Binding-site contacts:
Ligand atom O1G contacts residue LYS411 of chain 1.C at 3.1 Å (salt-bridge).
Ligand atom O1B contacts residue VAL266 of chain 1.A at 3.5 Å.
Ligand atom PB contacts residue MG1 of chain 1.T at 3.1 Å.
Ligand atom O1G contacts residue LYS4 of chain 1.D at 3.0 Å (salt-bridge).
Ligand atom C1' contacts residue VAL44 of chain 1.A at 3.4 Å (hydrophobic).
Ligand atom PA contacts residue MG1 of chain 1.T at 3.4 Å.
Ligand atom O2A contacts residue MG1 of chain 1.T at 2.1 Å.
Ligand atom O3B contacts residue MG1 of chain 1.T at 3.4 Å.
Ligand atom O1G contacts residue MG1 of chain 1.T at 1.9 Å.
Ligand atom O3' contacts residue VAL5 of chain 1.D at 3.5 Å (h-bond).
Ligand atom O3G contacts residue LYS411 of chain 1.C at 3.0 Å (salt-bridge).
Ligand atom O5' contacts residue ARG339 of chain 1.A at 2.9 Å (salt-bridge).
Ligand atom O2B contacts residue MG1 of chain 1.T at 2.0 Å.
Ligand atom O6 contacts residue PHE53 of chain 1.D at 3.4 Å.
Ligand atom C2 contacts residue ASP25 of chain 1.D at 3.5 Å.
Ligand atom N3 contacts residue ARG339 of chain 1.A at 3.4 Å (salt-bridge).
Ligand atom PG contacts residue MG1 of chain 1.T at 3.2 Å.
Ligand atom C8 contacts residue VAL44 of chain 1.A at 3.2 Å (hydrophobic).
Ligand atom C2' contacts residue VAL5 of chain 1.D at 3.4 Å (hydrophobic).
Ligand atom C4 contacts residue ARG339 of chain 1.A at 3.3 Å.
Ligand atom O3' contacts residue DGT1 of chain 1.P at 2.7 Å (h-bond).
Ligand atom N7 contacts residue ARG33 of chain 1.D at 3.2 Å (salt-bridge).
Ligand atom O2G contacts residue LYS4 of chain 1.D at 2.8 Å (salt-bridge).
Ligand atom N1 contacts residue ASP25 of chain 1.D at 2.7 Å (salt-bridge).
Ligand atom N2 contacts residue ARG339 of chain 1.A at 3.5 Å (salt-bridge).
Ligand atom N7 contacts residue TYR43 of chain 1.A at 3.2 Å (h-bond).
Ligand atom O1G contacts residue DGT1 of chain 1.P at 2.9 Å (h-bond).
Ligand atom C8 contacts residue TYR43 of chain 1.A at 3.3 Å (hydrophobic).
Ligand atom PG contacts residue LYS4 of chain 1.D at 3.4 Å.
Ligand atom O6 contacts residue GLN30 of chain 1.D at 3.0 Å (h-bond).
Ligand atom O2A contacts residue LYS4 of chain 1.D at 3.0 Å (salt-bridge).
Ligand atom O2A contacts residue DGT1 of chain 1.P at 2.8 Å (h-bond).
Ligand atom O6 contacts residue ARG33 of chain 1.D at 3.0 Å (salt-bridge).
Ligand atom C2 contacts residue ARG339 of chain 1.A at 3.3 Å.
Ligand atom C3' contacts residue DGT1 of chain 1.P at 3.5 Å.
Ligand atom C5' contacts residue DGT1 of chain 1.P at 3.3 Å.
Ligand atom N2 contacts residue ASP25 of chain 1.D at 2.8 Å (salt-bridge).
Ligand atom O4' contacts residue ARG339 of chain 1.A at 3.1 Å (salt-bridge).
Ligand atom O2B contacts residue DGT1 of chain 1.P at 2.9 Å (h-bond).
Ligand atom O1A contacts residue ARG339 of chain 1.A at 3.1 Å (salt-bridge).

Sequence of chain 1.C:
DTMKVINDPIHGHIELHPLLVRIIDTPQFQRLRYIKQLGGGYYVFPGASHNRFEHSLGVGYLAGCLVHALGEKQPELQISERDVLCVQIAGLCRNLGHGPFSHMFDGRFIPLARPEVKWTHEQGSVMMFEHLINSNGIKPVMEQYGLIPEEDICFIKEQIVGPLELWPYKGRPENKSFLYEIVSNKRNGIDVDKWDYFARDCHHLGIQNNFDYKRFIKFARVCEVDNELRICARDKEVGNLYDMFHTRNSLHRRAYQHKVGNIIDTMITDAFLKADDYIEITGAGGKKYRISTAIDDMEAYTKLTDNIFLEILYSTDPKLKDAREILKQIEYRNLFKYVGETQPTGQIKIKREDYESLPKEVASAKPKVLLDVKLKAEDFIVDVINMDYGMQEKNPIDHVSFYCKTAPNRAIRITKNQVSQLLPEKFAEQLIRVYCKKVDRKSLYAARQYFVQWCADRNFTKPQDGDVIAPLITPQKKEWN

Sequence of chain 1.A:
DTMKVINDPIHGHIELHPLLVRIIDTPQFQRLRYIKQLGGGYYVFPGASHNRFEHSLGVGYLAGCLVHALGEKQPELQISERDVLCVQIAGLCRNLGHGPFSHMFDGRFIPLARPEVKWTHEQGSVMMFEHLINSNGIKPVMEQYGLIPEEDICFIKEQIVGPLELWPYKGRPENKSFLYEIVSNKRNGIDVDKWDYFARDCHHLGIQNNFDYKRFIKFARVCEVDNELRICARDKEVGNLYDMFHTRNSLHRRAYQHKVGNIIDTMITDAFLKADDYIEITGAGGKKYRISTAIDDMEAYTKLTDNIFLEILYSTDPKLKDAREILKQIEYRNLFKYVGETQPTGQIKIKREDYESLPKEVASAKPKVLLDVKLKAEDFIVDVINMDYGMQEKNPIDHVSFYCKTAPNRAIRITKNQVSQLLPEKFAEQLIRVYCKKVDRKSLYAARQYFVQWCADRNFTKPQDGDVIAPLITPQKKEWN

Sequence of chain 1.D:
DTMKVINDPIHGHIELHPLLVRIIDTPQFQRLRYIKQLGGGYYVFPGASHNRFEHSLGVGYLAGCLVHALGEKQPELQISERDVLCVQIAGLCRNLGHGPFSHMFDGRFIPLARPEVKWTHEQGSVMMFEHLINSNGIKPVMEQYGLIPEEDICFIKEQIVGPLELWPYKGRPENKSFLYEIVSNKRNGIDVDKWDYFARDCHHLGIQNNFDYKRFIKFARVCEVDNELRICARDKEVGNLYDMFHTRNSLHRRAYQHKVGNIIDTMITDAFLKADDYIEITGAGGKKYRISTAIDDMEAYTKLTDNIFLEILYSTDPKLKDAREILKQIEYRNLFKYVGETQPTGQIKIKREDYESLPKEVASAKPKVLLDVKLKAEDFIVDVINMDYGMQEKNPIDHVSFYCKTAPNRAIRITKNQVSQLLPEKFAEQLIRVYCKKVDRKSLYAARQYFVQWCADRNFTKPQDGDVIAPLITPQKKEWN

This small molecule binds to this protein.
Small molecule (SMILES): Nc1nc2c(ncn2[C@H]2C[C@H](O)[C@@H](CO[P](=O)(O)O[P](=O)(O)OP(=O)(O)O)O2)c(=O)[nH]1